Sequence of chain 39.C:
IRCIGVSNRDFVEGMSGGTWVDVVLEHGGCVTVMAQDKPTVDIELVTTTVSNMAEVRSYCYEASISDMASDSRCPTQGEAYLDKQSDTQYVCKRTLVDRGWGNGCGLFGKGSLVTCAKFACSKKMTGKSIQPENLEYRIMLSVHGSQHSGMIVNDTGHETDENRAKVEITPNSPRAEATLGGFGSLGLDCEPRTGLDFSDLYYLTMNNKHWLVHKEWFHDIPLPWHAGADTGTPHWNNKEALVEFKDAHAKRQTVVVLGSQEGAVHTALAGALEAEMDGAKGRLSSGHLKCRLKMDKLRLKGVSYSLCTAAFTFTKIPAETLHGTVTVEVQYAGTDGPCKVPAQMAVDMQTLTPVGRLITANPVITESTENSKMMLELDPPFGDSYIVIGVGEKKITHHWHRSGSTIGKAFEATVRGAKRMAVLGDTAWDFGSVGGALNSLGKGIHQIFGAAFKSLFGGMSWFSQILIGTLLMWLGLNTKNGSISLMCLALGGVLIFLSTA

The protein below binds the small molecule below.
Small molecule (SMILES): CC(=O)N[C@H]1[C@H](O[C@H]2[C@H](O)[C@@H](NC(C)=O)CO[C@@H]2CO)O[C@H](CO)[C@@H](O)[C@@H]1O

Binding-site contacts:
Ligand atom O5 contacts residue THR156 of chain 39.C at 4.0 Å.
Ligand atom C1 contacts residue THR156 of chain 39.C at 4.2 Å.
Ligand atom O7 contacts residue GLY150 of chain 39.C at 4.2 Å.
Ligand atom C2 contacts residue ASN154 of chain 39.C at 3.6 Å.
Ligand atom C5 contacts residue THR156 of chain 39.C at 4.1 Å.
Ligand atom O7 contacts residue VAL153 of chain 39.C at 4.1 Å.
Ligand atom C6 contacts residue THR156 of chain 39.C at 3.7 Å.
Ligand atom O5 contacts residue ASN154 of chain 39.C at 4.1 Å.
Ligand atom C1 contacts residue ASN154 of chain 39.C at 3.0 Å.
Ligand atom O6 contacts residue THR156 of chain 39.C at 2.7 Å (h-bond).
Ligand atom N2 contacts residue ASN154 of chain 39.C at 3.2 Å (h-bond).
Ligand atom C8 contacts residue ASN154 of chain 39.C at 2.3 Å.
Ligand atom C7 contacts residue ASN154 of chain 39.C at 2.2 Å.
Ligand atom O7 contacts residue ASN154 of chain 39.C at 2.1 Å (h-bond).